Sequence of chain 1.B:
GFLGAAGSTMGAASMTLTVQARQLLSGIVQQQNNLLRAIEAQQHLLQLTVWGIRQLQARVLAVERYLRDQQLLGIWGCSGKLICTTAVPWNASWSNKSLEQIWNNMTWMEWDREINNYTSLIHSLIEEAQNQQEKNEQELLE

Binding-site contacts:
Ligand atom O4 contacts residue MAN1 of chain 1.T at 3.0 Å (h-bond).
Ligand atom C4 contacts residue TYR118 of chain 1.B at 2.7 Å (hydrophobic).
Ligand atom O2 contacts residue NAG2 of chain 1.T at 2.2 Å (h-bond).
Ligand atom C1 contacts residue TYR118 of chain 1.B at 3.3 Å (hydrophobic).
Ligand atom O6 contacts residue MAN1 of chain 1.T at 3.0 Å.
Ligand atom C4 contacts residue NAG1 of chain 1.FB at 3.2 Å.
Ligand atom C4 contacts residue MAN1 of chain 1.T at 3.4 Å.
Ligand atom O5 contacts residue ASN117 of chain 1.B at 3.0 Å (h-bond).
Ligand atom C5 contacts residue TYR118 of chain 1.B at 3.3 Å (hydrophobic).
Ligand atom O2 contacts residue NAG1 of chain 1.FB at 3.1 Å.
Ligand atom N2 contacts residue TYR118 of chain 1.B at 3.1 Å.
Ligand atom N2 contacts residue NAG2 of chain 1.T at 2.9 Å (h-bond).
Ligand atom O3 contacts residue TYR118 of chain 1.B at 3.2 Å (h-bond).
Ligand atom C2 contacts residue NAG2 of chain 1.T at 3.1 Å.
Ligand atom C5 contacts residue NAG2 of chain 1.T at 3.0 Å.
Ligand atom C1 contacts residue NAG2 of chain 1.T at 2.8 Å.
Ligand atom C8 contacts residue GLU114 of chain 1.B at 3.0 Å.
Ligand atom C6 contacts residue MAN1 of chain 1.T at 2.9 Å.
Ligand atom C3 contacts residue NAG1 of chain 1.FB at 3.4 Å.
Ligand atom C8 contacts residue FUC1 of chain 1.GB at 2.7 Å.
Ligand atom C1 contacts residue NAG2 of chain 1.T at 2.7 Å.
Ligand atom N2 contacts residue FUC1 of chain 1.GB at 2.8 Å (h-bond).
Ligand atom O3 contacts residue FUC1 of chain 1.GB at 2.8 Å.
Ligand atom C2 contacts residue NAG1 of chain 1.FB at 2.9 Å.
Ligand atom C3 contacts residue TYR118 of chain 1.B at 3.0 Å (hydrophobic).
Ligand atom C2 contacts residue NAG2 of chain 1.T at 2.9 Å.
Ligand atom C1 contacts residue ASN117 of chain 1.B at 2.4 Å.
Ligand atom O5 contacts residue TYR118 of chain 1.B at 3.1 Å.
Ligand atom O6 contacts residue NAG2 of chain 1.T at 3.3 Å.
Ligand atom C6 contacts residue NAG2 of chain 1.T at 3.2 Å.
Ligand atom O7 contacts residue FUC1 of chain 1.GB at 3.3 Å (h-bond).
Ligand atom C2 contacts residue TYR118 of chain 1.B at 2.7 Å (hydrophobic).
Ligand atom C7 contacts residue FUC1 of chain 1.GB at 3.0 Å.
Ligand atom O6 contacts residue TYR118 of chain 1.B at 2.9 Å (h-bond).
Ligand atom C3 contacts residue NAG2 of chain 1.T at 3.3 Å.
Ligand atom C2 contacts residue FUC1 of chain 1.GB at 3.3 Å.
Ligand atom C3 contacts residue FUC1 of chain 1.GB at 3.0 Å.
Ligand atom C1 contacts residue NAG1 of chain 1.FB at 3.0 Å.
Ligand atom O4 contacts residue NAG1 of chain 1.FB at 2.1 Å (h-bond).
Ligand atom O4 contacts residue NAG2 of chain 1.T at 2.5 Å (h-bond).

A protein and the small-molecule ligand that binds it are described below.
Small molecule (SMILES): CC(=O)N[C@H]1[C@H](O[C@H]2[C@H](O)[C@@H](NC(C)=O)CO[C@@H]2CO)O[C@H](CO)[C@@H](O[C@@H]2O[C@H](CO)[C@@H](O)[C@H](O[C@H]3O[C@H](CO)[C@@H](O[C@@H]4O[C@H](CO)[C@@H](O[C@@H]5O[C@H](CO)[C@H](O)[C@H](O)[C@H]5O)[C@H](O)[C@H]4NC(C)=O)[C@H](O)[C@@H]3O[C@@H]3O[C@H](CO)[C@@H](O[C@@H]4O[C@H](CO)[C@H](O)[C@H](O)[C@H]4O)[C@H](O)[C@H]3NC(C)=O)[C@@H]2O)[C@@H]1O